The protein below binds the small molecule below.
Small molecule (SMILES): CC(=O)N[C@@H]1[C@@H](O)[C@H](O)[C@@H](CO)O[C@H]1O

Sequence of chain 1.A:
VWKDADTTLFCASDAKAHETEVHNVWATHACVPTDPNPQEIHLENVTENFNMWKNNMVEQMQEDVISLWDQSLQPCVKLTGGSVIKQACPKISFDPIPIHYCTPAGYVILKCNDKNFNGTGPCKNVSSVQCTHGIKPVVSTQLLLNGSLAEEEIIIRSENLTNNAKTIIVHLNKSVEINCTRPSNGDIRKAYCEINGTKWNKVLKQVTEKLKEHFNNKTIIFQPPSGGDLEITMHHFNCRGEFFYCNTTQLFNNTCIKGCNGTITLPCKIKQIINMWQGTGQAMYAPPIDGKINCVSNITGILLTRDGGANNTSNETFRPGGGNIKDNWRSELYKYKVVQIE

Binding-site contacts:
Ligand atom C4 contacts residue ASN202 of chain 1.A at 4.1 Å.
Ligand atom C5 contacts residue LYS205 of chain 1.A at 3.5 Å.
Ligand atom C1 contacts residue THR204 of chain 1.A at 4.3 Å.
Ligand atom N2 contacts residue ASN272 of chain 1.A at 4.2 Å.
Ligand atom N2 contacts residue THR204 of chain 1.A at 4.5 Å.
Ligand atom C3 contacts residue ASN202 of chain 1.A at 3.6 Å.
Ligand atom C7 contacts residue THR274 of chain 1.A at 4.0 Å.
Ligand atom C7 contacts residue ASN202 of chain 1.A at 3.3 Å.
Ligand atom O7 contacts residue ASN202 of chain 1.A at 3.1 Å (h-bond).
Ligand atom C8 contacts residue THR274 of chain 1.A at 3.2 Å.
Ligand atom C5 contacts residue ASN202 of chain 1.A at 3.6 Å.
Ligand atom C1 contacts residue LYS205 of chain 1.A at 3.8 Å.
Ligand atom C8 contacts residue GLY273 of chain 1.A at 3.8 Å.
Ligand atom N2 contacts residue ASN202 of chain 1.A at 2.8 Å (h-bond).
Ligand atom O5 contacts residue LYS205 of chain 1.A at 2.7 Å (salt-bridge).
Ligand atom O6 contacts residue LYS205 of chain 1.A at 3.4 Å (salt-bridge).
Ligand atom C6 contacts residue LYS205 of chain 1.A at 3.2 Å.
Ligand atom C2 contacts residue ASN202 of chain 1.A at 2.2 Å.
Ligand atom C8 contacts residue ASN272 of chain 1.A at 4.4 Å.
Ligand atom O5 contacts residue ASN202 of chain 1.A at 2.4 Å (h-bond).
Ligand atom C1 contacts residue ASN202 of chain 1.A at 1.4 Å.
Ligand atom O7 contacts residue THR274 of chain 1.A at 3.8 Å.